This protein binds this small molecule.
Small molecule (SMILES): Cc1ccc(Nc2c(F)cccc2Cl)c(CC(=O)O)c1

Sequence of chain 1.A:
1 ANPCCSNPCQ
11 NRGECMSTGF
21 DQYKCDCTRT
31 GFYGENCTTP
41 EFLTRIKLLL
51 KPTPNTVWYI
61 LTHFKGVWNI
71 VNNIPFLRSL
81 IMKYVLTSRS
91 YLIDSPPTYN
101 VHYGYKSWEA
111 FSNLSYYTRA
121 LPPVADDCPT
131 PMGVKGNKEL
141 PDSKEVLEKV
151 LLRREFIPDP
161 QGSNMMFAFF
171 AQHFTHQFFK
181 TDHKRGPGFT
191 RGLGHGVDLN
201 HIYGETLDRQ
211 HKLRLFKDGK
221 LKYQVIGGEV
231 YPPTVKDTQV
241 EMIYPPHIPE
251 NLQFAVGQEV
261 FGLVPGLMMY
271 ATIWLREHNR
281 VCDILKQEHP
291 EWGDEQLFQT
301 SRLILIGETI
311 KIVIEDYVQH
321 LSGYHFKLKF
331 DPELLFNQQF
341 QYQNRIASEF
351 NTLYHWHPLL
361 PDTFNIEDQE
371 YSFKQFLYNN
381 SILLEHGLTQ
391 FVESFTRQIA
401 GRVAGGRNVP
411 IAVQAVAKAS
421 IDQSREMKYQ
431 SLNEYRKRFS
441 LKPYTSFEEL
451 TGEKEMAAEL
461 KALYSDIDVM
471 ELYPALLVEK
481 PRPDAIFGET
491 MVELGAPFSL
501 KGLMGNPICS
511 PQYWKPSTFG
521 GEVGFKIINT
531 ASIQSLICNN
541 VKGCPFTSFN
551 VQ

Binding-site contacts:
Ligand atom CAA contacts residue MET491 of chain 1.A at 3.7 Å (hydrophobic).
Ligand atom CAP contacts residue LEU321 of chain 1.A at 3.5 Å (hydrophobic).
Ligand atom CAL contacts residue LEU321 of chain 1.A at 3.8 Å (hydrophobic).
Ligand atom CAH contacts residue ALA496 of chain 1.A at 3.6 Å (hydrophobic).
Ligand atom OAB contacts residue SER499 of chain 1.A at 2.3 Å (h-bond).
Ligand atom CAQ contacts residue VAL318 of chain 1.A at 3.4 Å (hydrophobic).
Ligand atom CAN contacts residue TYR317 of chain 1.A at 3.7 Å (hydrophobic).
Ligand atom CAA contacts residue TRP356 of chain 1.A at 3.7 Å (hydrophobic).
Ligand atom CAG contacts residue SER322 of chain 1.A at 3.7 Å.
Ligand atom CAG contacts residue VAL492 of chain 1.A at 3.5 Å (hydrophobic).
Ligand atom CAT contacts residue LEU321 of chain 1.A at 3.7 Å (hydrophobic).
Ligand atom CAJ contacts residue ALA496 of chain 1.A at 3.7 Å (hydrophobic).
Ligand atom CAT contacts residue VAL318 of chain 1.A at 3.8 Å (hydrophobic).
Ligand atom CLE contacts residue ALA496 of chain 1.A at 3.9 Å.
Ligand atom NAM contacts residue LEU321 of chain 1.A at 3.5 Å.
Ligand atom FAD contacts residue LEU321 of chain 1.A at 3.1 Å.
Ligand atom CAF contacts residue TYR324 of chain 1.A at 3.5 Å (hydrophobic).
Ligand atom CAN contacts residue TYR354 of chain 1.A at 3.1 Å (hydrophobic).
Ligand atom CAI contacts residue MET491 of chain 1.A at 3.4 Å (hydrophobic).
Ligand atom CAI contacts residue GLY495 of chain 1.A at 3.5 Å.
Ligand atom CLE contacts residue LEU500 of chain 1.A at 3.6 Å.
Ligand atom OAC contacts residue TYR354 of chain 1.A at 2.4 Å (h-bond).
Ligand atom CAR contacts residue TYR354 of chain 1.A at 4.0 Å (hydrophobic).
Ligand atom CAN contacts residue SER499 of chain 1.A at 3.2 Å.
Ligand atom CAI contacts residue ALA496 of chain 1.A at 3.8 Å (hydrophobic).
Ligand atom CAJ contacts residue GLY495 of chain 1.A at 3.9 Å.
Ligand atom CAO contacts residue GLY495 of chain 1.A at 3.9 Å.
Ligand atom CAO contacts residue TRP356 of chain 1.A at 3.8 Å (hydrophobic).
Ligand atom OAC contacts residue TYR317 of chain 1.A at 3.8 Å.
Ligand atom CAH contacts residue VAL318 of chain 1.A at 3.8 Å (hydrophobic).
Ligand atom CAL contacts residue TYR354 of chain 1.A at 3.1 Å (hydrophobic).
Ligand atom CAF contacts residue SER322 of chain 1.A at 4.0 Å.
Ligand atom CAQ contacts residue ALA496 of chain 1.A at 3.7 Å (hydrophobic).
Ligand atom CAK contacts residue TYR354 of chain 1.A at 3.8 Å (hydrophobic).
Ligand atom OAB contacts residue VAL318 of chain 1.A at 3.3 Å.
Ligand atom CAL contacts residue TYR317 of chain 1.A at 3.5 Å (hydrophobic).
Ligand atom OAC contacts residue SER499 of chain 1.A at 3.4 Å (h-bond).
Ligand atom CLE contacts residue VAL318 of chain 1.A at 3.7 Å.
Ligand atom CLE contacts residue SER499 of chain 1.A at 3.4 Å.
Ligand atom CAK contacts residue TRP356 of chain 1.A at 3.4 Å (hydrophobic).